The small molecule below binds the protein below.
Small molecule (SMILES): OC[C@H]1O[C@@H](O)[C@H](O)[C@@H](O)[C@@H]1O

Sequence of chain 1.A:
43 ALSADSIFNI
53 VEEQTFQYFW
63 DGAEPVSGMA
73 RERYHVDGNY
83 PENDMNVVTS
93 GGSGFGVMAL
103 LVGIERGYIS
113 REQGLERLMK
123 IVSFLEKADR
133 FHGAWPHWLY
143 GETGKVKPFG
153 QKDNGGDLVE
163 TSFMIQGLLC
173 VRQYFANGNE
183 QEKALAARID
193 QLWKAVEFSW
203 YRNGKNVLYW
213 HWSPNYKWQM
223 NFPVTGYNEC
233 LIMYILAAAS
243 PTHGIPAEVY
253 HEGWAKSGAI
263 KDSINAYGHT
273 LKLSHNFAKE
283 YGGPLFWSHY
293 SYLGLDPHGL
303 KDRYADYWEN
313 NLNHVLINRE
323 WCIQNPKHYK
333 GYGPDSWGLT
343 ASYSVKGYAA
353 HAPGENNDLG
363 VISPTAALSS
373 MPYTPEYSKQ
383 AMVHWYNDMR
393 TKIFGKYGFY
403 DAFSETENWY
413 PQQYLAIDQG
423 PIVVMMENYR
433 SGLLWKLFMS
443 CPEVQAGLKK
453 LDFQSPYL

Binding-site contacts:
Ligand atom C4 contacts residue ARG75 of chain 1.A at 4.1 Å.
Ligand atom O3 contacts residue TRP140 of chain 1.A at 3.4 Å.
Ligand atom O4 contacts residue LEU417 of chain 1.A at 3.7 Å.
Ligand atom O6 contacts residue GLU74 of chain 1.A at 2.4 Å (salt-bridge).
Ligand atom C6 contacts residue TYR350 of chain 1.A at 4.3 Å (hydrophobic).
Ligand atom O1 contacts residue PHE151 of chain 1.A at 4.1 Å.
Ligand atom C4 contacts residue GLU74 of chain 1.A at 3.2 Å.
Ligand atom C6 contacts residue GLU74 of chain 1.A at 2.9 Å.
Ligand atom O6 contacts residue ILE419 of chain 1.A at 3.8 Å.
Ligand atom C2 contacts residue PHE151 of chain 1.A at 4.3 Å (hydrophobic).
Ligand atom O5 contacts residue PHE151 of chain 1.A at 4.1 Å.
Ligand atom O1 contacts residue TYR350 of chain 1.A at 4.3 Å.
Ligand atom C5 contacts residue GLU74 of chain 1.A at 3.6 Å.
Ligand atom C5 contacts residue TYR350 of chain 1.A at 3.9 Å (hydrophobic).
Ligand atom O4 contacts residue ARG75 of chain 1.A at 3.0 Å (salt-bridge).
Ligand atom C3 contacts residue ARG75 of chain 1.A at 3.9 Å.
Ligand atom C6 contacts residue ILE419 of chain 1.A at 3.5 Å (hydrophobic).
Ligand atom O4 contacts residue GLU74 of chain 1.A at 2.9 Å (salt-bridge).
Ligand atom O5 contacts residue TYR350 of chain 1.A at 4.1 Å.
Ligand atom O6 contacts residue HIS139 of chain 1.A at 3.8 Å.
Ligand atom C1 contacts residue PHE151 of chain 1.A at 4.4 Å (hydrophobic).
Ligand atom C1 contacts residue TYR350 of chain 1.A at 4.0 Å (hydrophobic).
Ligand atom O3 contacts residue PHE151 of chain 1.A at 4.5 Å.
Ligand atom O3 contacts residue ARG75 of chain 1.A at 2.9 Å (salt-bridge).